Binding-site contacts:
Ligand atom C21 contacts residue HIS64 of chain 1.C at 3.5 Å.
Ligand atom O8 contacts residue HIS64 of chain 1.C at 3.0 Å (h-bond).
Ligand atom C4 contacts residue ASN82 of chain 1.C at 3.6 Å.
Ligand atom C10 contacts residue PRO105 of chain 1.C at 3.9 Å (hydrophobic).
Ligand atom O7 contacts residue PHE86 of chain 1.C at 3.2 Å.
Ligand atom C3 contacts residue HIS64 of chain 1.C at 3.7 Å.
Ligand atom O6 contacts residue HIS100 of chain 1.C at 3.1 Å (h-bond).
Ligand atom O4 contacts residue ARG104 of chain 1.C at 3.0 Å (salt-bridge).
Ligand atom N2 contacts residue HIS64 of chain 1.C at 3.8 Å.
Ligand atom C19 contacts residue ASN82 of chain 1.C at 3.2 Å.
Ligand atom C2 contacts residue HIS64 of chain 1.C at 3.9 Å.
Ligand atom C20 contacts residue ASN82 of chain 1.C at 3.1 Å.
Ligand atom O2 contacts residue ASN82 of chain 1.C at 2.8 Å (h-bond).
Ligand atom C13 contacts residue PRO105 of chain 1.C at 3.6 Å (hydrophobic).
Ligand atom C20 contacts residue LEU134 of chain 1.C at 3.3 Å (hydrophobic).
Ligand atom O6 contacts residue MG1 of chain 1.L at 2.3 Å.
Ligand atom O4 contacts residue PRO105 of chain 1.C at 3.9 Å.
Ligand atom N2 contacts residue ASN109 of chain 1.C at 3.8 Å.
Ligand atom C14 contacts residue PRO105 of chain 1.C at 3.6 Å (hydrophobic).
Ligand atom N1 contacts residue ASN82 of chain 1.C at 2.7 Å (h-bond).
Ligand atom C16 contacts residue MG1 of chain 1.L at 3.7 Å.
Ligand atom C3 contacts residue ASN82 of chain 1.C at 3.8 Å.
Ligand atom C12 contacts residue PRO105 of chain 1.C at 3.9 Å (hydrophobic).
Ligand atom O7 contacts residue SER138 of chain 1.C at 3.6 Å.
Ligand atom C13 contacts residue ARG104 of chain 1.C at 3.9 Å.
Ligand atom C17 contacts residue MG1 of chain 1.L at 3.4 Å.
Ligand atom O2 contacts residue HIS64 of chain 1.C at 2.7 Å (h-bond).
Ligand atom CN7 contacts residue PHE176 of chain 1.A at 3.5 Å (hydrophobic).
Ligand atom C17 contacts residue SER138 of chain 1.C at 4.0 Å.
Ligand atom N2 contacts residue LEU60 of chain 1.C at 3.8 Å.
Ligand atom O5 contacts residue MG1 of chain 1.L at 2.0 Å.
Ligand atom C71 contacts residue VAL131 of chain 1.C at 3.7 Å (hydrophobic).
Ligand atom C15 contacts residue MG1 of chain 1.L at 3.1 Å.
Ligand atom O8 contacts residue SER67 of chain 1.C at 3.2 Å (h-bond).
Ligand atom C19 contacts residue PHE86 of chain 1.C at 3.5 Å (hydrophobic).
Ligand atom CN7 contacts residue ALA113 of chain 1.C at 3.7 Å (hydrophobic).
Ligand atom C5 contacts residue SER138 of chain 1.C at 4.0 Å.
Ligand atom C12 contacts residue ARG104 of chain 1.C at 4.0 Å.
Ligand atom C9 contacts residue PRO105 of chain 1.C at 3.6 Å (hydrophobic).
Ligand atom O4 contacts residue THR103 of chain 1.C at 4.0 Å.

The small molecule below binds the protein below.
Small molecule (SMILES): CN(C)c1ccc(O)c2c1C[C@H]1C[C@H]3[C@H](N(C)C)C(O)=C(C(N)=O)C(=O)[C@@]3(O)C(O)=C1C2=O

Sequence of chain 1.C:
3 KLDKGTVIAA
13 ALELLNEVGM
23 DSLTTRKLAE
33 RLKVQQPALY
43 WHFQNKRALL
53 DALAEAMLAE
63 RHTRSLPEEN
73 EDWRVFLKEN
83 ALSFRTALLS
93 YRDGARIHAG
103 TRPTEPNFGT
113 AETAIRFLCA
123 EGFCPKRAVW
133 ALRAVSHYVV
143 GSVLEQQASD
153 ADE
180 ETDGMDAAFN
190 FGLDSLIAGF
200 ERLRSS

Sequence of chain 1.A:
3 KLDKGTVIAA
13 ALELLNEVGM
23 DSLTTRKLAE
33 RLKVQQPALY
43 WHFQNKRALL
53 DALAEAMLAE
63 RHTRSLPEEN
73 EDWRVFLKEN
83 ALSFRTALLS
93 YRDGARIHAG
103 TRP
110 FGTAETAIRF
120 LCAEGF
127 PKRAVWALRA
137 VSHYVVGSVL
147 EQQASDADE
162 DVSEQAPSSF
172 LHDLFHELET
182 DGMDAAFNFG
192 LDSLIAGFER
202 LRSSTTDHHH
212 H